Binding-site contacts:
Ligand atom C14 contacts residue TYR37 of chain 1.F at 3.6 Å (hydrophobic).
Ligand atom O18 contacts residue TYR37 of chain 1.F at 2.5 Å (h-bond).
Ligand atom C24 contacts residue TYR54 of chain 1.F at 3.8 Å (hydrophobic).
Ligand atom N12 contacts residue ASN96 of chain 1.F at 3.8 Å.
Ligand atom O25 contacts residue TYR37 of chain 1.F at 3.3 Å.
Ligand atom C03 contacts residue OOW1 of chain 1.Y at 2.5 Å.
Ligand atom O04 contacts residue OOW1 of chain 1.Y at 2.2 Å (h-bond).
Ligand atom C08 contacts residue OAB1 of chain 1.AA at 3.4 Å.
Ligand atom C14 contacts residue TYR31 of chain 1.F at 3.5 Å (hydrophobic).
Ligand atom O22 contacts residue ASN96 of chain 1.F at 2.7 Å (h-bond).
Ligand atom O18 contacts residue OAB1 of chain 1.AA at 3.0 Å.
Ligand atom C05 contacts residue OOW1 of chain 1.Y at 2.4 Å.
Ligand atom O18 contacts residue LYS55 of chain 1.F at 3.0 Å (salt-bridge).
Ligand atom C06 contacts residue OOW1 of chain 1.Y at 1.4 Å.
Ligand atom P16 contacts residue OAB1 of chain 1.AA at 2.7 Å.
Ligand atom O15 contacts residue ASN96 of chain 1.F at 3.4 Å (h-bond).
Ligand atom O15 contacts residue TYR101 of chain 1.F at 2.8 Å (h-bond).
Ligand atom C02 contacts residue ASN96 of chain 1.F at 3.7 Å.
Ligand atom C05 contacts residue TYR101 of chain 1.F at 3.4 Å (hydrophobic).
Ligand atom C13 contacts residue OOW1 of chain 1.Y at 3.8 Å.
Ligand atom O09 contacts residue OAB1 of chain 1.AA at 3.5 Å.
Ligand atom C23 contacts residue OAB1 of chain 1.AA at 3.0 Å.
Ligand atom C01 contacts residue OOW1 of chain 1.Y at 3.2 Å.
Ligand atom O47 contacts residue OAB1 of chain 1.AA at 1.4 Å.
Ligand atom C24 contacts residue OAB1 of chain 1.AA at 2.5 Å.
Ligand atom C02 contacts residue OOW1 of chain 1.Y at 2.8 Å.
Ligand atom C23 contacts residue HIS39 of chain 1.F at 3.5 Å.
Ligand atom O15 contacts residue OOW1 of chain 1.Y at 2.8 Å (h-bond).
Ligand atom O17 contacts residue TYR37 of chain 1.F at 3.5 Å (h-bond).
Ligand atom O25 contacts residue LYS55 of chain 1.F at 3.9 Å.
Ligand atom C13 contacts residue TYR101 of chain 1.F at 3.6 Å (hydrophobic).
Ligand atom O07 contacts residue VAL99 of chain 1.E at 3.8 Å.
Ligand atom N12 contacts residue TYR37 of chain 1.F at 3.5 Å.
Ligand atom C13 contacts residue ASN96 of chain 1.F at 3.1 Å.
Ligand atom N12 contacts residue OOW1 of chain 1.Y at 3.6 Å (h-bond).
Ligand atom O07 contacts residue OAB1 of chain 1.AA at 3.3 Å (h-bond).
Ligand atom P16 contacts residue TYR37 of chain 1.F at 3.6 Å.
Ligand atom O25 contacts residue HIS39 of chain 1.F at 3.0 Å (h-bond).
Ligand atom C14 contacts residue ASN96 of chain 1.F at 3.0 Å.
Ligand atom O22 contacts residue HIS39 of chain 1.F at 2.8 Å (h-bond).

Sequence of chain 1.F:
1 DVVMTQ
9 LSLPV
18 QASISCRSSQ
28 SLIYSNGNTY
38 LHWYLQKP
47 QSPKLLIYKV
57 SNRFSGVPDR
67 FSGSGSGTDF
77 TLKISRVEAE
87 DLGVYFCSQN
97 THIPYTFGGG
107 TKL

Sequence of chain 1.E:
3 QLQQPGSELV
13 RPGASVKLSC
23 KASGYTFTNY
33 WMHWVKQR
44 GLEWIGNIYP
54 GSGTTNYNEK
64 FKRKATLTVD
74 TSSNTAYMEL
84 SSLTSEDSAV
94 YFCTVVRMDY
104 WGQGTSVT

This protein binds this small molecule.
Small molecule (SMILES): CC(=O)N[C@@H]1C(O)O[C@H](COP(=O)(O)O)[C@@H](OC(C)=O)[C@@H]1O